A protein and the small-molecule ligand that binds it are described below.
Small molecule (SMILES): CC(=O)N[C@@H]1[C@@H](O)[C@H](O)[C@@H](CO)O[C@H]1O

Sequence of chain 1.B:
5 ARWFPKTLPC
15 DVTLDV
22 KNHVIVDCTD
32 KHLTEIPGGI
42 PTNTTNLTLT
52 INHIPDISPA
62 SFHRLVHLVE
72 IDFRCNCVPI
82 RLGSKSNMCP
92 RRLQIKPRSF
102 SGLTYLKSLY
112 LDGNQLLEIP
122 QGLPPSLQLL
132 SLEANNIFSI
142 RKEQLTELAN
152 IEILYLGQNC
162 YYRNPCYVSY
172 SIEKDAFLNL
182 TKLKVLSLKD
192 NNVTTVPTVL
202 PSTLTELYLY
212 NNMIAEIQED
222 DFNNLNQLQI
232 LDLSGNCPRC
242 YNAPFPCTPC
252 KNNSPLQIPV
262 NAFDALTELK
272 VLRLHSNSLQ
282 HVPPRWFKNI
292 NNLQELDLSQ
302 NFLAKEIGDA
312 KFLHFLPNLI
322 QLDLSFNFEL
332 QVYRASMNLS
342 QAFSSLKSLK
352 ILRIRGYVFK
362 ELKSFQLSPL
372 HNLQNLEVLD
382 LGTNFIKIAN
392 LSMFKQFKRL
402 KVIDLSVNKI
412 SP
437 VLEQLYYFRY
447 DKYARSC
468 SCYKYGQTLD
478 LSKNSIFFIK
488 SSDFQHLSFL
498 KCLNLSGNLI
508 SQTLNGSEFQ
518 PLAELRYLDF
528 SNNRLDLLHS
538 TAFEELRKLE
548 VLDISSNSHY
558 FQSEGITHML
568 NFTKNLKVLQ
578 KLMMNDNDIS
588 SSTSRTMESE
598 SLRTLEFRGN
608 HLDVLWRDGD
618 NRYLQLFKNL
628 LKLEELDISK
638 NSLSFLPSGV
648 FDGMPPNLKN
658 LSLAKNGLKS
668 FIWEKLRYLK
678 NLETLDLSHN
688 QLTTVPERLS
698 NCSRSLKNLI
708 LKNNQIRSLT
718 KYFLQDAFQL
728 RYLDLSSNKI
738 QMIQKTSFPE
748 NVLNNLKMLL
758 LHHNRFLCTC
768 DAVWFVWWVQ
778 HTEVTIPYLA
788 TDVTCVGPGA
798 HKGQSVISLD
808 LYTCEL

Binding-site contacts:
Ligand atom O5 contacts residue ASN512 of chain 1.B at 2.4 Å (h-bond).
Ligand atom C3 contacts residue ASN512 of chain 1.B at 3.8 Å.
Ligand atom C1 contacts residue ASN512 of chain 1.B at 1.5 Å.
Ligand atom C5 contacts residue SER514 of chain 1.B at 3.8 Å.
Ligand atom C2 contacts residue ASN512 of chain 1.B at 2.5 Å.
Ligand atom O7 contacts residue ASN512 of chain 1.B at 4.0 Å.
Ligand atom O5 contacts residue SER514 of chain 1.B at 3.7 Å.
Ligand atom C4 contacts residue ASN512 of chain 1.B at 4.3 Å.
Ligand atom C7 contacts residue ASN512 of chain 1.B at 3.7 Å.
Ligand atom C1 contacts residue SER514 of chain 1.B at 3.5 Å.
Ligand atom C5 contacts residue ASN512 of chain 1.B at 3.7 Å.
Ligand atom N2 contacts residue ASN512 of chain 1.B at 3.0 Å (h-bond).